Sequence of chain 1.A:
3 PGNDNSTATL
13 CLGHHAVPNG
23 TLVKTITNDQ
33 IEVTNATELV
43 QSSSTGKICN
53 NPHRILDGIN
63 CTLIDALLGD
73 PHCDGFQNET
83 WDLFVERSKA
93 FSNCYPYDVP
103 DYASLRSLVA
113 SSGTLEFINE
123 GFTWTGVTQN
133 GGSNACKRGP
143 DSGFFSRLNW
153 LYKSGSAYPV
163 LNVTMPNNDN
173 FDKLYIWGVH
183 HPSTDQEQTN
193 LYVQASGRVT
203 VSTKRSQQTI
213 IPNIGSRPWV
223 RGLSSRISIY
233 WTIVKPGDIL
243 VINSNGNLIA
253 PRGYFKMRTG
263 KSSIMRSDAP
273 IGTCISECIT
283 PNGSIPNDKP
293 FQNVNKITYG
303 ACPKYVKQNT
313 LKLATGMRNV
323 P

Sequence of chain 3.A:
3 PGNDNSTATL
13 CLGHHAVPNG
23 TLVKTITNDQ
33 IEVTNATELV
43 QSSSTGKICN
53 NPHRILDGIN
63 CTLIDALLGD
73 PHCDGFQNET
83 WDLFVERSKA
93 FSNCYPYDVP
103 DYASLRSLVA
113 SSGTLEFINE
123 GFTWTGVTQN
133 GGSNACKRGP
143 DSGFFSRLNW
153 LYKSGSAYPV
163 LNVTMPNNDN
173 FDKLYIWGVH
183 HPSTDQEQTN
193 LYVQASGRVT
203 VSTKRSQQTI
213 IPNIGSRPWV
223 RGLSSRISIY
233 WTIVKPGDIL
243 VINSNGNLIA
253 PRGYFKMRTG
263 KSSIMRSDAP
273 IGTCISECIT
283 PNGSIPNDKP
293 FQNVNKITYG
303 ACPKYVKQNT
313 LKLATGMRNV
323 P

A small-molecule ligand and the protein it binds are described below.
Small molecule (SMILES): CC(=O)N[C@H]1[C@H](O[C@H]2[C@H](O)[C@@H](NC(C)=O)CO[C@@H]2CO)O[C@H](CO)[C@@H](O[C@@H]2O[C@H](CO)[C@@H](O)[C@H](O)[C@@H]2O)[C@@H]1O

Binding-site contacts:
Ligand atom C8 contacts residue THR186 of chain 1.A at 4.0 Å.
Ligand atom C8 contacts residue THR166 of chain 3.A at 3.5 Å.
Ligand atom O7 contacts residue ARG219 of chain 1.A at 4.1 Å.
Ligand atom C3 contacts residue SER218 of chain 1.A at 4.4 Å.
Ligand atom C6 contacts residue THR166 of chain 3.A at 3.6 Å.
Ligand atom C4 contacts residue TRP221 of chain 1.A at 4.3 Å (hydrophobic).
Ligand atom C1 contacts residue SER218 of chain 1.A at 3.8 Å.
Ligand atom C1 contacts residue ASN164 of chain 3.A at 2.9 Å.
Ligand atom O2 contacts residue TRP221 of chain 1.A at 3.5 Å.
Ligand atom O7 contacts residue PRO220 of chain 1.A at 3.5 Å.
Ligand atom N2 contacts residue SER218 of chain 1.A at 3.0 Å (h-bond).
Ligand atom O3 contacts residue TRP221 of chain 1.A at 3.7 Å.
Ligand atom N2 contacts residue ASN164 of chain 3.A at 4.0 Å.
Ligand atom C2 contacts residue SER218 of chain 1.A at 4.0 Å.
Ligand atom O7 contacts residue ASN164 of chain 3.A at 3.8 Å.
Ligand atom C3 contacts residue TRP221 of chain 1.A at 4.4 Å (hydrophobic).
Ligand atom O7 contacts residue TRP221 of chain 1.A at 2.8 Å (h-bond).
Ligand atom C2 contacts residue ASN164 of chain 3.A at 3.6 Å.
Ligand atom C7 contacts residue TRP221 of chain 1.A at 4.0 Å (hydrophobic).
Ligand atom O6 contacts residue THR166 of chain 3.A at 3.8 Å.
Ligand atom C7 contacts residue SER218 of chain 1.A at 3.7 Å.
Ligand atom O5 contacts residue ASN164 of chain 3.A at 3.4 Å (h-bond).
Ligand atom C7 contacts residue ASN164 of chain 3.A at 4.0 Å.
Ligand atom C8 contacts residue VAL243 of chain 3.A at 4.5 Å (hydrophobic).
Ligand atom C8 contacts residue ILE241 of chain 3.A at 3.8 Å (hydrophobic).
Ligand atom C7 contacts residue PRO220 of chain 1.A at 4.5 Å (hydrophobic).
Ligand atom C8 contacts residue SER218 of chain 1.A at 3.5 Å.
Ligand atom N2 contacts residue TRP221 of chain 1.A at 4.5 Å.
Ligand atom C2 contacts residue TRP221 of chain 1.A at 4.0 Å (hydrophobic).